Sequence of chain 1.A:
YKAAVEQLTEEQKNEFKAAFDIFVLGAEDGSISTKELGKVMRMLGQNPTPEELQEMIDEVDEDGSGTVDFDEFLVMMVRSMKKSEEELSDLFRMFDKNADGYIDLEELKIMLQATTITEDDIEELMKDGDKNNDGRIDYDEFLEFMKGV

Binding-site contacts:
Ligand atom C23 contacts residue PHE27 of chain 1.A at 3.8 Å (hydrophobic).
Ligand atom C7 contacts residue LEU97 of chain 1.A at 3.7 Å (hydrophobic).
Ligand atom C2 contacts residue GLU96 of chain 1.A at 3.1 Å.
Ligand atom C13 contacts residue PHE27 of chain 1.A at 3.8 Å (hydrophobic).
Ligand atom C16 contacts residue MET45 of chain 1.A at 3.7 Å (hydrophobic).
Ligand atom C24 contacts residue LEU41 of chain 1.A at 3.9 Å (hydrophobic).
Ligand atom C8 contacts residue GLU96 of chain 1.A at 3.5 Å.
Ligand atom C4 contacts residue MET81 of chain 1.A at 4.1 Å (hydrophobic).
Ligand atom C22 contacts residue LEU41 of chain 1.A at 3.9 Å (hydrophobic).
Ligand atom N2 contacts residue GLU96 of chain 1.A at 2.4 Å (salt-bridge).
Ligand atom C1 contacts residue GLU96 of chain 1.A at 3.8 Å.
Ligand atom C16 contacts residue LEU48 of chain 1.A at 3.9 Å (hydrophobic).
Ligand atom C17 contacts residue LEU41 of chain 1.A at 3.8 Å (hydrophobic).
Ligand atom C23 contacts residue ILE36 of chain 1.A at 3.8 Å (hydrophobic).
Ligand atom C19 contacts residue MET80 of chain 1.A at 3.5 Å (hydrophobic).
Ligand atom C21 contacts residue MET60 of chain 1.A at 4.0 Å (hydrophobic).
Ligand atom C1 contacts residue MET80 of chain 1.A at 3.8 Å (hydrophobic).
Ligand atom C16 contacts residue VAL44 of chain 1.A at 4.0 Å (hydrophobic).
Ligand atom C17 contacts residue PHE27 of chain 1.A at 4.0 Å (hydrophobic).
Ligand atom C8 contacts residue MET60 of chain 1.A at 3.7 Å (hydrophobic).
Ligand atom C7 contacts residue BEP1 of chain 1.F at 3.5 Å.
Ligand atom C10 contacts residue GLU96 of chain 1.A at 3.3 Å.
Ligand atom C24 contacts residue MET80 of chain 1.A at 3.9 Å (hydrophobic).
Ligand atom C24 contacts residue PHE27 of chain 1.A at 3.7 Å (hydrophobic).
Ligand atom C6 contacts residue GLU96 of chain 1.A at 3.8 Å.
Ligand atom C9 contacts residue GLU96 of chain 1.A at 3.6 Å.
Ligand atom C18 contacts residue LEU41 of chain 1.A at 3.5 Å (hydrophobic).
Ligand atom C11 contacts residue GLU96 of chain 1.A at 3.0 Å.
Ligand atom C17 contacts residue MET45 of chain 1.A at 3.2 Å (hydrophobic).
Ligand atom O1 contacts residue GLU96 of chain 1.A at 3.3 Å (salt-bridge).
Ligand atom C21 contacts residue VAL64 of chain 1.A at 3.9 Å (hydrophobic).
Ligand atom C18 contacts residue MET60 of chain 1.A at 3.9 Å (hydrophobic).
Ligand atom N3 contacts residue MET80 of chain 1.A at 3.7 Å.
Ligand atom C20 contacts residue MET80 of chain 1.A at 3.4 Å (hydrophobic).
Ligand atom C14 contacts residue PHE27 of chain 1.A at 3.9 Å (hydrophobic).
Ligand atom C23 contacts residue LEU41 of chain 1.A at 3.7 Å (hydrophobic).
Ligand atom C18 contacts residue PHE27 of chain 1.A at 3.8 Å (hydrophobic).
Ligand atom C3 contacts residue MET60 of chain 1.A at 3.4 Å (hydrophobic).
Ligand atom C21 contacts residue MET80 of chain 1.A at 3.9 Å (hydrophobic).
Ligand atom C15 contacts residue LEU100 of chain 1.A at 3.9 Å (hydrophobic).

This small molecule binds to this protein.
Small molecule (SMILES): CC(C)COC[C@H](CN(Cc1ccccc1)c1ccccc1)N1CCCC1